Sequence of chain 1.C:
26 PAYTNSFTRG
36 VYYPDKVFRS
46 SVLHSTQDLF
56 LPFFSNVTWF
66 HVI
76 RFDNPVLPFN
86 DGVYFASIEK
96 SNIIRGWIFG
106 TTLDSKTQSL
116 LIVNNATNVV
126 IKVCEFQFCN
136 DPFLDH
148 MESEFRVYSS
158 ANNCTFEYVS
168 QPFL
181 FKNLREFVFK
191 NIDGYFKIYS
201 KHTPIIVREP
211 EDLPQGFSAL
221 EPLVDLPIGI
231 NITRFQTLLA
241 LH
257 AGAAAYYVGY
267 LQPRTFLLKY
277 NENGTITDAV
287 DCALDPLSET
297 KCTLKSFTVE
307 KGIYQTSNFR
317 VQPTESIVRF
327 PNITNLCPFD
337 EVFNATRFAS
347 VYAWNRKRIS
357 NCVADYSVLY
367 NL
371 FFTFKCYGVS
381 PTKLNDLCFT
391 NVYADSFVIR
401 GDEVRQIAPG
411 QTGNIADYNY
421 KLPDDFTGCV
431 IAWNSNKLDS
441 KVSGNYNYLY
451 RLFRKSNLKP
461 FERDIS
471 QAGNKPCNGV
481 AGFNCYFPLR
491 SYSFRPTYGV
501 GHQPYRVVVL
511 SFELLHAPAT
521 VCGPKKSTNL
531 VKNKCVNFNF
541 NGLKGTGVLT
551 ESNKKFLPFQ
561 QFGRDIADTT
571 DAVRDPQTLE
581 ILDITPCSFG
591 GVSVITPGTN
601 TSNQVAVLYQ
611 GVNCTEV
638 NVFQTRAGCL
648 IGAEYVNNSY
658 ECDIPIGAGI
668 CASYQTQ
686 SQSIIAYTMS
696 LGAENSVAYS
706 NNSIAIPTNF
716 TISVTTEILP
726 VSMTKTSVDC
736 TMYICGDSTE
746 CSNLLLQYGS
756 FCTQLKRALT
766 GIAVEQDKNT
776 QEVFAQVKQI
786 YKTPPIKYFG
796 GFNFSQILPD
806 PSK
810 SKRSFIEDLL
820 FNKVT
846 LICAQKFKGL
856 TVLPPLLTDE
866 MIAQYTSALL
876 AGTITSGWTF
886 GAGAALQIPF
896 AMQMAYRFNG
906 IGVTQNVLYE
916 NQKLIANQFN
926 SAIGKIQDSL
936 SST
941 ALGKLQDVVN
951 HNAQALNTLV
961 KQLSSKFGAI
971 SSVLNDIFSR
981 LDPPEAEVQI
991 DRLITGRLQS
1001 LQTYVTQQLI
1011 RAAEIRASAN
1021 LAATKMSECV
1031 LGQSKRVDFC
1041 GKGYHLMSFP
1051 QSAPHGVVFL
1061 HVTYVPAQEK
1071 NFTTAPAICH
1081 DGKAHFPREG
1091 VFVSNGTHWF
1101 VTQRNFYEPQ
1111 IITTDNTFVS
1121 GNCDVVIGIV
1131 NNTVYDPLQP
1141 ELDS

This small molecule binds to this protein.
Small molecule (SMILES): CC(=O)N[C@@H]1[C@@H](O)[C@H](O)[C@@H](CO)O[C@H]1O

Binding-site contacts:
Ligand atom C5 contacts residue ASN1131 of chain 1.C at 3.7 Å.
Ligand atom O5 contacts residue ASN1131 of chain 1.C at 2.4 Å (h-bond).
Ligand atom C3 contacts residue ASN1131 of chain 1.C at 3.8 Å.
Ligand atom C4 contacts residue ASN1131 of chain 1.C at 4.2 Å.
Ligand atom C7 contacts residue ASN1131 of chain 1.C at 3.5 Å.
Ligand atom O7 contacts residue ASN1131 of chain 1.C at 3.8 Å.
Ligand atom N2 contacts residue ASN1131 of chain 1.C at 3.0 Å (h-bond).
Ligand atom C1 contacts residue ASN1131 of chain 1.C at 1.4 Å.
Ligand atom C2 contacts residue ASN1131 of chain 1.C at 2.5 Å.
Ligand atom C8 contacts residue ASN1131 of chain 1.C at 4.1 Å.